Binding-site contacts:
Ligand atom C7 contacts residue LEU73 of chain 2.B at 4.2 Å (hydrophobic).
Ligand atom C2 contacts residue GLY72 of chain 2.B at 4.2 Å.
Ligand atom O12 contacts residue GLY72 of chain 2.B at 4.2 Å.
Ligand atom C5 contacts residue GLN71 of chain 2.B at 4.2 Å.
Ligand atom C7 contacts residue GLN71 of chain 2.B at 3.8 Å.
Ligand atom C8 contacts residue GLY72 of chain 2.B at 3.5 Å.
Ligand atom C5 contacts residue LEU37 of chain 2.B at 4.2 Å (hydrophobic).
Ligand atom C10 contacts residue LEU74 of chain 2.B at 4.3 Å (hydrophobic).
Ligand atom C4 contacts residue ALA35 of chain 2.B at 3.7 Å (hydrophobic).
Ligand atom C2 contacts residue LEU37 of chain 2.B at 4.0 Å (hydrophobic).
Ligand atom C7 contacts residue LEU74 of chain 2.B at 3.9 Å (hydrophobic).
Ligand atom C4 contacts residue VAL36 of chain 2.B at 4.2 Å (hydrophobic).
Ligand atom N1 contacts residue LEU37 of chain 2.B at 4.0 Å.
Ligand atom C7 contacts residue LEU37 of chain 2.B at 4.2 Å (hydrophobic).
Ligand atom C7 contacts residue GLY72 of chain 2.B at 3.4 Å.
Ligand atom C9 contacts residue LEU37 of chain 2.B at 3.7 Å (hydrophobic).
Ligand atom C5 contacts residue VAL36 of chain 2.B at 4.3 Å (hydrophobic).
Ligand atom F14 contacts residue ALA35 of chain 2.B at 3.3 Å.
Ligand atom N1 contacts residue LEU74 of chain 2.B at 3.5 Å.
Ligand atom C3 contacts residue LEU37 of chain 2.B at 3.9 Å (hydrophobic).
Ligand atom C3 contacts residue PRO8 of chain 2.B at 4.2 Å (hydrophobic).
Ligand atom F14 contacts residue VAL36 of chain 2.B at 3.6 Å.
Ligand atom C9 contacts residue LEU74 of chain 2.B at 3.9 Å (hydrophobic).
Ligand atom F14 contacts residue PHE77 of chain 2.B at 3.5 Å.
Ligand atom C2 contacts residue LEU74 of chain 2.B at 3.9 Å (hydrophobic).
Ligand atom C5 contacts residue ALA35 of chain 2.B at 3.8 Å (hydrophobic).
Ligand atom C7 contacts residue GLY70 of chain 2.B at 4.2 Å.
Ligand atom C5 contacts residue GLY70 of chain 2.B at 3.7 Å.
Ligand atom C6 contacts residue GLN71 of chain 2.B at 3.4 Å.
Ligand atom C8 contacts residue LEU37 of chain 2.B at 3.7 Å (hydrophobic).
Ligand atom C5 contacts residue PHE77 of chain 2.B at 4.1 Å (hydrophobic).
Ligand atom C8 contacts residue LEU74 of chain 2.B at 3.9 Å (hydrophobic).
Ligand atom C3 contacts residue LEU74 of chain 2.B at 4.3 Å (hydrophobic).
Ligand atom C6 contacts residue PHE77 of chain 2.B at 3.8 Å (hydrophobic).
Ligand atom C6 contacts residue GLY70 of chain 2.B at 3.4 Å.
Ligand atom N1 contacts residue GLY72 of chain 2.B at 3.1 Å (h-bond).
Ligand atom C4 contacts residue LEU37 of chain 2.B at 3.8 Å (hydrophobic).
Ligand atom C4 contacts residue LEU74 of chain 2.B at 4.2 Å (hydrophobic).
Ligand atom F14 contacts residue GLY70 of chain 2.B at 3.1 Å.
Ligand atom F14 contacts residue SER69 of chain 2.B at 3.7 Å.

This protein binds this small molecule.
Small molecule (SMILES): O=C(O)c1cc2cc(F)ccc2[nH]1

Sequence of chain 2.B:
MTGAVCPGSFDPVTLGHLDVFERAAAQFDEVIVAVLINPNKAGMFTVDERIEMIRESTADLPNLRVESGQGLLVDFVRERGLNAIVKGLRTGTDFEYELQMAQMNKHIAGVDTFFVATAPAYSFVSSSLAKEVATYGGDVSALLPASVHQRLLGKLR